Sequence of chain 1.A:
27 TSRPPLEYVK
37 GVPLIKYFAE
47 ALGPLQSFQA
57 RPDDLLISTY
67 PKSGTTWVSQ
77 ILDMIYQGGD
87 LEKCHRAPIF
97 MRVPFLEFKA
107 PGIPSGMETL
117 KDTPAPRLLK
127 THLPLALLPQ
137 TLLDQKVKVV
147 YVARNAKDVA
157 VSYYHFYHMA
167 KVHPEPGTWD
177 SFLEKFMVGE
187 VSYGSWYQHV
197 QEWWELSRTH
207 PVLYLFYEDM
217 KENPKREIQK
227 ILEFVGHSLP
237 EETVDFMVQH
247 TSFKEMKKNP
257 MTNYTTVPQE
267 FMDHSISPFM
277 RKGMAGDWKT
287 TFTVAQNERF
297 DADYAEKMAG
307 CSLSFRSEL

Binding-site contacts:
Ligand atom O2P contacts residue ARG277 of chain 1.A at 3.5 Å.
Ligand atom O2' contacts residue ARG277 of chain 1.A at 3.1 Å (salt-bridge).
Ligand atom O5' contacts residue LYS68 of chain 1.A at 3.5 Å.
Ligand atom O5P contacts residue THR71 of chain 1.A at 3.6 Å (h-bond).
Ligand atom O1P contacts residue ARG277 of chain 1.A at 3.1 Å (salt-bridge).
Ligand atom O6P contacts residue LYS68 of chain 1.A at 3.2 Å (salt-bridge).
Ligand atom C2 contacts residue TRP73 of chain 1.A at 3.5 Å (hydrophobic).
Ligand atom O6P contacts residue THR71 of chain 1.A at 2.6 Å (h-bond).
Ligand atom N6 contacts residue TRP73 of chain 1.A at 3.4 Å.
Ligand atom O3' contacts residue ARG150 of chain 1.A at 3.2 Å (salt-bridge).
Ligand atom O3P contacts residue ARG150 of chain 1.A at 2.7 Å (salt-bridge).
Ligand atom C2 contacts residue TYR213 of chain 1.A at 3.5 Å (hydrophobic).
Ligand atom N1 contacts residue TRP73 of chain 1.A at 3.5 Å.
Ligand atom N6 contacts residue PHE249 of chain 1.A at 3.3 Å (h-bond).
Ligand atom O2P contacts residue GLY279 of chain 1.A at 2.8 Å (h-bond).
Ligand atom N6 contacts residue THR247 of chain 1.A at 2.8 Å (h-bond).
Ligand atom N3 contacts residue TYR213 of chain 1.A at 3.0 Å (h-bond).
Ligand atom P1 contacts residue SER158 of chain 1.A at 3.5 Å.
Ligand atom N6 contacts residue SER248 of chain 1.A at 3.5 Å.
Ligand atom N7 contacts residue MET276 of chain 1.A at 3.4 Å (h-bond).
Ligand atom N6 contacts residue MET252 of chain 1.A at 3.4 Å (h-bond).
Ligand atom O6P contacts residue GLY70 of chain 1.A at 3.1 Å (h-bond).
Ligand atom O1P contacts residue SER158 of chain 1.A at 2.8 Å (h-bond).
Ligand atom C6 contacts residue PHE249 of chain 1.A at 3.7 Å (hydrophobic).
Ligand atom C5' contacts residue LYS68 of chain 1.A at 3.7 Å.
Ligand atom O2P contacts residue LYS278 of chain 1.A at 2.7 Å (salt-bridge).
Ligand atom O6P contacts residue SER69 of chain 1.A at 3.2 Å (h-bond).
Ligand atom O4P contacts residue PHE275 of chain 1.A at 3.3 Å.
Ligand atom C8 contacts residue MET276 of chain 1.A at 3.2 Å (hydrophobic).
Ligand atom C6 contacts residue TRP73 of chain 1.A at 3.5 Å (hydrophobic).
Ligand atom P2 contacts residue THR71 of chain 1.A at 3.7 Å.
Ligand atom O5P contacts residue THR72 of chain 1.A at 2.8 Å (h-bond).
Ligand atom O2' contacts residue PHE249 of chain 1.A at 3.6 Å.
Ligand atom P2 contacts residue LYS68 of chain 1.A at 3.7 Å.
Ligand atom O3P contacts residue ARG277 of chain 1.A at 3.6 Å.
Ligand atom O4P contacts residue LYS68 of chain 1.A at 2.8 Å (salt-bridge).
Ligand atom O3' contacts residue SER158 of chain 1.A at 3.5 Å (h-bond).
Ligand atom O2' contacts residue MET276 of chain 1.A at 3.7 Å.
Ligand atom O5' contacts residue GLY70 of chain 1.A at 3.5 Å (h-bond).
Ligand atom N3 contacts residue GLY279 of chain 1.A at 3.6 Å.

The small molecule below binds the protein below.
Small molecule (SMILES): Nc1ncnc2c1ncn2[C@@H]1O[C@H](COP(=O)(O)O)[C@@H](OP(=O)(O)O)[C@H]1O